Sequence of chain 1.B:
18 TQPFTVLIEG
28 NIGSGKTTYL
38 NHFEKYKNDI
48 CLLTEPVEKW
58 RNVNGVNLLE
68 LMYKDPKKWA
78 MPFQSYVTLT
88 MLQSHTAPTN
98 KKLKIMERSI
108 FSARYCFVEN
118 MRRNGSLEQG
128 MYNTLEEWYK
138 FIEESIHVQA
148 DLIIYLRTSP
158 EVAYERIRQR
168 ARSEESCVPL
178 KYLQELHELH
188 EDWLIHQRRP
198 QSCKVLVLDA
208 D

Binding-site contacts:
Ligand atom C5' contacts residue GLU52 of chain 1.B at 3.0 Å.
Ligand atom C3' contacts residue ILE29 of chain 1.B at 3.8 Å (hydrophobic).
Ligand atom N4 contacts residue VAL84 of chain 1.B at 3.6 Å.
Ligand atom C6 contacts residue GLU52 of chain 1.B at 3.7 Å.
Ligand atom C2 contacts residue PHE80 of chain 1.B at 3.6 Å (hydrophobic).
Ligand atom C2 contacts residue GLN81 of chain 1.B at 4.1 Å.
Ligand atom O4' contacts residue GLU52 of chain 1.B at 4.0 Å.
Ligand atom C5 contacts residue TRP57 of chain 1.B at 3.8 Å (hydrophobic).
Ligand atom O5' contacts residue GLU172 of chain 1.B at 3.3 Å (salt-bridge).
Ligand atom N3 contacts residue PHE114 of chain 1.B at 3.3 Å.
Ligand atom C5 contacts residue GLU52 of chain 1.B at 3.8 Å.
Ligand atom N3 contacts residue PHE80 of chain 1.B at 3.8 Å.
Ligand atom C2' contacts residue PHE114 of chain 1.B at 3.9 Å (hydrophobic).
Ligand atom C2' contacts residue ILE29 of chain 1.B at 3.5 Å (hydrophobic).
Ligand atom N4 contacts residue PHE114 of chain 1.B at 3.4 Å.
Ligand atom O2 contacts residue PHE114 of chain 1.B at 3.8 Å.
Ligand atom C3' contacts residue GLU172 of chain 1.B at 3.3 Å.
Ligand atom O3' contacts residue GLU172 of chain 1.B at 3.0 Å (salt-bridge).
Ligand atom O2 contacts residue GLN81 of chain 1.B at 4.0 Å.
Ligand atom C1' contacts residue TYR70 of chain 1.B at 3.9 Å (hydrophobic).
Ligand atom C3' contacts residue TYR70 of chain 1.B at 3.5 Å (hydrophobic).
Ligand atom C2' contacts residue TYR70 of chain 1.B at 3.3 Å (hydrophobic).
Ligand atom C5' contacts residue GLU172 of chain 1.B at 3.9 Å.
Ligand atom C5 contacts residue PHE114 of chain 1.B at 3.9 Å (hydrophobic).
Ligand atom C4' contacts residue GLU172 of chain 1.B at 3.6 Å.
Ligand atom O3' contacts residue TYR70 of chain 1.B at 2.5 Å (h-bond).
Ligand atom C5' contacts residue ARG105 of chain 1.B at 3.7 Å.
Ligand atom N3 contacts residue GLN81 of chain 1.B at 3.2 Å (h-bond).
Ligand atom N1 contacts residue PHE114 of chain 1.B at 3.8 Å.
Ligand atom O2 contacts residue PHE80 of chain 1.B at 3.4 Å.
Ligand atom N4 contacts residue ALA110 of chain 1.B at 3.6 Å.
Ligand atom O5' contacts residue GLU52 of chain 1.B at 3.8 Å.
Ligand atom N4 contacts residue GLN81 of chain 1.B at 3.1 Å (h-bond).
Ligand atom O4' contacts residue TRP57 of chain 1.B at 3.5 Å.
Ligand atom C4 contacts residue GLN81 of chain 1.B at 3.9 Å.
Ligand atom C4 contacts residue PHE114 of chain 1.B at 3.4 Å (hydrophobic).
Ligand atom O2 contacts residue MET69 of chain 1.B at 3.5 Å.
Ligand atom C6 contacts residue TRP57 of chain 1.B at 3.6 Å (hydrophobic).
Ligand atom C2 contacts residue PHE114 of chain 1.B at 3.5 Å (hydrophobic).
Ligand atom C6 contacts residue ARG105 of chain 1.B at 3.6 Å.

The protein below binds the small molecule below.
Small molecule (SMILES): Nc1ccn([C@H]2C[C@H](O)[C@@H](CO)O2)c(=O)n1